A protein and the small-molecule ligand that binds it are described below.
Small molecule (SMILES): CC(C)CCC[C@@H](C)[C@H]1CC[C@H]2[C@@H]3CC=C4C[C@@H](OC(=O)CCC(=O)O)CC[C@]4(C)[C@H]3CC[C@]12C

Sequence of chain 1.A:
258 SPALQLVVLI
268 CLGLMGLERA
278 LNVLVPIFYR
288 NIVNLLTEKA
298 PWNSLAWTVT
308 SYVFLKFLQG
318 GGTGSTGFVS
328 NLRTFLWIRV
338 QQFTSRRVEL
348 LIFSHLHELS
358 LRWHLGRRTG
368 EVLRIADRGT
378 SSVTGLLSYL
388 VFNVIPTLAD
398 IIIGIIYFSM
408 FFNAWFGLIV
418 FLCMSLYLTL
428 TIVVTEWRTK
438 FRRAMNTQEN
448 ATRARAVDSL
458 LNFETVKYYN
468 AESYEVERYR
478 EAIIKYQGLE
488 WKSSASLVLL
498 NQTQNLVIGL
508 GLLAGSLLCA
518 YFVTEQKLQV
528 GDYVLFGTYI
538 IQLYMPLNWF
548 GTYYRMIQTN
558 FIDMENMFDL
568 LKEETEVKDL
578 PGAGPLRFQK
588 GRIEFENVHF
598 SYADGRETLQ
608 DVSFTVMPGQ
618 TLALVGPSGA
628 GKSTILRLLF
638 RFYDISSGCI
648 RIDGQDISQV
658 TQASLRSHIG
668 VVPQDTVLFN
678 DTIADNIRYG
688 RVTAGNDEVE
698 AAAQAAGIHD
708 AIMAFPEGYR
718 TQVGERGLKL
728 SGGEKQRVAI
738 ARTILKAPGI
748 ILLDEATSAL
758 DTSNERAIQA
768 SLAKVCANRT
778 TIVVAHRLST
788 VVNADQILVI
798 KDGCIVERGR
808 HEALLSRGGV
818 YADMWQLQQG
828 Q

Binding-site contacts:
Ligand atom CAA contacts residue ARG276 of chain 1.A at 3.8 Å.
Ligand atom CAD contacts residue VAL280 of chain 1.A at 3.8 Å (hydrophobic).
Ligand atom CAR contacts residue ILE284 of chain 1.A at 4.2 Å (hydrophobic).
Ligand atom CAR contacts residue PHE408 of chain 1.A at 4.5 Å (hydrophobic).
Ligand atom CAA contacts residue MET272 of chain 1.A at 4.2 Å (hydrophobic).
Ligand atom CAE contacts residue ALA277 of chain 1.A at 3.4 Å (hydrophobic).
Ligand atom CAU contacts residue ILE400 of chain 1.A at 4.3 Å (hydrophobic).
Ligand atom CAD contacts residue LEU281 of chain 1.A at 4.0 Å (hydrophobic).
Ligand atom CBA contacts residue ARG276 of chain 1.A at 4.2 Å.
Ligand atom CAQ contacts residue ALA277 of chain 1.A at 4.0 Å (hydrophobic).
Ligand atom CAS contacts residue VAL280 of chain 1.A at 4.2 Å (hydrophobic).
Ligand atom CBA contacts residue MET272 of chain 1.A at 4.0 Å (hydrophobic).
Ligand atom CAO contacts residue ARG276 of chain 1.A at 4.3 Å.
Ligand atom CAO contacts residue GLY273 of chain 1.A at 4.3 Å.
Ligand atom CAJ contacts residue ARG276 of chain 1.A at 4.1 Å.
Ligand atom CAS contacts residue ILE400 of chain 1.A at 4.5 Å (hydrophobic).
Ligand atom CAE contacts residue VAL280 of chain 1.A at 3.9 Å (hydrophobic).
Ligand atom CBA contacts residue GLY273 of chain 1.A at 4.0 Å.
Ligand atom CAT contacts residue PHE408 of chain 1.A at 4.5 Å (hydrophobic).
Ligand atom CAA contacts residue ALA396 of chain 1.A at 3.7 Å (hydrophobic).
Ligand atom CAN contacts residue GLY273 of chain 1.A at 3.6 Å.
Ligand atom OAW contacts residue ILE284 of chain 1.A at 3.9 Å.
Ligand atom CAB contacts residue MET272 of chain 1.A at 4.4 Å (hydrophobic).
Ligand atom CAM contacts residue PHE408 of chain 1.A at 3.8 Å (hydrophobic).
Ligand atom CAP contacts residue ALA277 of chain 1.A at 4.4 Å (hydrophobic).
Ligand atom CAE contacts residue ARG276 of chain 1.A at 4.1 Å.
Ligand atom CAN contacts residue ARG276 of chain 1.A at 3.7 Å.